Sequence of chain 4.B:
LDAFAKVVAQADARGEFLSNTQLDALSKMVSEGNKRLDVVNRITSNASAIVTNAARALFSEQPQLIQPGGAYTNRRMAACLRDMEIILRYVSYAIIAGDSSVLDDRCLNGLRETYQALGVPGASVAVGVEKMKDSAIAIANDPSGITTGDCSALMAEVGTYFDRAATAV

Binding-site contacts:
Ligand atom CBC contacts residue CYS82 of chain 4.B at 2.8 Å (hydrophobic).
Ligand atom CMC contacts residue LEU66 of chain 4.B at 3.5 Å (hydrophobic).
Ligand atom CAB contacts residue ILE88 of chain 4.B at 3.7 Å (hydrophobic).
Ligand atom C4A contacts residue ASP85 of chain 4.B at 3.5 Å.
Ligand atom ND contacts residue ASP85 of chain 4.B at 2.8 Å (salt-bridge).
Ligand atom O2A contacts residue ARG84 of chain 4.B at 2.6 Å (salt-bridge).
Ligand atom CMD contacts residue ARG78 of chain 4.B at 3.4 Å.
Ligand atom CHD contacts residue CYS82 of chain 4.B at 3.4 Å (hydrophobic).
Ligand atom C2A contacts residue LEU120 of chain 4.B at 3.7 Å (hydrophobic).
Ligand atom CAC contacts residue CYS82 of chain 4.B at 3.0 Å (hydrophobic).
Ligand atom C3D contacts residue ALA81 of chain 4.B at 3.4 Å (hydrophobic).
Ligand atom NA contacts residue ARG84 of chain 4.B at 2.9 Å (salt-bridge).
Ligand atom O2D contacts residue LEU120 of chain 4.B at 3.5 Å.
Ligand atom CMC contacts residue LEU59 of chain 4.B at 3.5 Å (hydrophobic).
Ligand atom C4A contacts residue ARG84 of chain 4.B at 3.3 Å.
Ligand atom C2A contacts residue ARG84 of chain 4.B at 3.5 Å.
Ligand atom C3A contacts residue ARG84 of chain 4.B at 3.7 Å.
Ligand atom CBB contacts residue TYR92 of chain 4.B at 3.7 Å (hydrophobic).
Ligand atom CHA contacts residue ARG84 of chain 4.B at 3.5 Å.
Ligand atom CAD contacts residue ALA81 of chain 4.B at 3.7 Å (hydrophobic).
Ligand atom OC contacts residue ALA73 of chain 4.B at 3.6 Å.
Ligand atom OC contacts residue MEN72 of chain 4.B at 3.2 Å.
Ligand atom CAC contacts residue VAL127 of chain 4.B at 3.4 Å (hydrophobic).
Ligand atom C1A contacts residue ARG84 of chain 4.B at 3.0 Å.
Ligand atom CBB contacts residue ILE88 of chain 4.B at 3.5 Å (hydrophobic).
Ligand atom CHB contacts residue ASP85 of chain 4.B at 3.4 Å.
Ligand atom CAA contacts residue LEU120 of chain 4.B at 3.5 Å (hydrophobic).
Ligand atom CMB contacts residue LEU113 of chain 4.B at 3.6 Å (hydrophobic).
Ligand atom CMD contacts residue MEN72 of chain 4.B at 3.2 Å.
Ligand atom C2C contacts residue CYS82 of chain 4.B at 3.5 Å (hydrophobic).
Ligand atom CGA contacts residue ARG84 of chain 4.B at 3.6 Å.
Ligand atom OC contacts residue LEU66 of chain 4.B at 3.5 Å.
Ligand atom C4C contacts residue CYS82 of chain 4.B at 3.5 Å (hydrophobic).
Ligand atom NC contacts residue MEN72 of chain 4.B at 2.9 Å (h-bond).
Ligand atom C3C contacts residue CYS82 of chain 4.B at 3.0 Å (hydrophobic).
Ligand atom C4D contacts residue ALA81 of chain 4.B at 3.7 Å (hydrophobic).
Ligand atom C1C contacts residue MEN72 of chain 4.B at 3.5 Å.
Ligand atom NA contacts residue ASP85 of chain 4.B at 2.9 Å (salt-bridge).
Ligand atom C1D contacts residue ASP85 of chain 4.B at 3.7 Å.
Ligand atom CHD contacts residue ASP85 of chain 4.B at 3.6 Å.

A protein and the small-molecule ligand that binds it are described below.
Small molecule (SMILES): C=CC1=C(C)/C(=C/c2[nH]c(/C=C3\N=C(/C=C4\NC(=O)C(C)=C4C=C)C(C)=C3CCC(=O)O)c(CCC(=O)O)c2C)NC1=O